Binding-site contacts:
Ligand atom C7 contacts residue NAG1 of chain 5.L at 4.3 Å.
Ligand atom C3 contacts residue ASN77 of chain 5.F at 3.7 Å.
Ligand atom C5 contacts residue ASN77 of chain 5.F at 3.7 Å.
Ligand atom O5 contacts residue NAG1 of chain 5.L at 4.2 Å.
Ligand atom C4 contacts residue ASN77 of chain 5.F at 4.2 Å.
Ligand atom C8 contacts residue ASN77 of chain 5.F at 4.1 Å.
Ligand atom C5 contacts residue NAG1 of chain 5.L at 4.5 Å.
Ligand atom N2 contacts residue NAG1 of chain 5.L at 4.2 Å.
Ligand atom C1 contacts residue NAG1 of chain 5.L at 3.4 Å.
Ligand atom N2 contacts residue ASN77 of chain 5.F at 2.8 Å (h-bond).
Ligand atom C6 contacts residue THR94 of chain 5.F at 4.0 Å.
Ligand atom O5 contacts residue THR94 of chain 5.F at 3.8 Å.
Ligand atom C7 contacts residue ASN77 of chain 5.F at 2.7 Å.
Ligand atom O5 contacts residue ASN77 of chain 5.F at 2.4 Å (h-bond).
Ligand atom O6 contacts residue THR94 of chain 5.F at 4.0 Å.
Ligand atom O7 contacts residue ASN77 of chain 5.F at 2.3 Å (h-bond).
Ligand atom C8 contacts residue NAG1 of chain 5.L at 4.3 Å.
Ligand atom C2 contacts residue ASN77 of chain 5.F at 2.3 Å.
Ligand atom C2 contacts residue NAG1 of chain 5.L at 4.3 Å.
Ligand atom C1 contacts residue ASN77 of chain 5.F at 1.5 Å.

Sequence of chain 5.F:
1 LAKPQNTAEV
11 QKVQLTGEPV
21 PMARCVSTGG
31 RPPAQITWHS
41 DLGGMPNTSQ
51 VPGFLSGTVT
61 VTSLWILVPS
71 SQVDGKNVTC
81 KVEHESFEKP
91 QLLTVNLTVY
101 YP

This small molecule binds to this protein.
Small molecule (SMILES): CC(=O)N[C@H]1[C@H](O[C@H]2[C@H](O)[C@@H](NC(C)=O)CO[C@@H]2CO)O[C@H](CO)[C@@H](O)[C@@H]1O